The small molecule below binds the protein below.
Small molecule (SMILES): CC(=O)N[C@@H]1[C@@H](O)[C@H](O)[C@@H](CO)O[C@H]1O

Sequence of chain 1.A:
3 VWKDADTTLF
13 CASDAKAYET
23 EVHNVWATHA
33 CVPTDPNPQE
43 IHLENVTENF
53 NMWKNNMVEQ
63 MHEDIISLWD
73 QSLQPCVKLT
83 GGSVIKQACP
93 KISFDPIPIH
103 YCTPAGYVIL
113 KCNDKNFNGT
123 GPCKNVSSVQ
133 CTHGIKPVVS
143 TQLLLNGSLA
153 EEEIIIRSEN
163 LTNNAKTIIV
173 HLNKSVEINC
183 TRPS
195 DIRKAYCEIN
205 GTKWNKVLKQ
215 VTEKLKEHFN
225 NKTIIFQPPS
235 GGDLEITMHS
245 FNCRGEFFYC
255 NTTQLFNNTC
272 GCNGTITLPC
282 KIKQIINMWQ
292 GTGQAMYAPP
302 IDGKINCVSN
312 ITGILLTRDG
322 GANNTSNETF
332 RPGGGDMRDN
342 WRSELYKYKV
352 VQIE

Binding-site contacts:
Ligand atom O6 contacts residue ASN115 of chain 1.A at 3.6 Å (h-bond).
Ligand atom O7 contacts residue HIS44 of chain 1.A at 3.4 Å (h-bond).
Ligand atom O3 contacts residue ASN115 of chain 1.A at 4.5 Å.
Ligand atom O5 contacts residue ASN115 of chain 1.A at 3.4 Å.
Ligand atom C6 contacts residue ASN115 of chain 1.A at 3.7 Å.
Ligand atom C5 contacts residue ASN127 of chain 1.A at 3.6 Å.
Ligand atom O5 contacts residue ASN127 of chain 1.A at 2.3 Å (h-bond).
Ligand atom C1 contacts residue ASN115 of chain 1.A at 3.9 Å.
Ligand atom N2 contacts residue ASN127 of chain 1.A at 3.5 Å (h-bond).
Ligand atom C4 contacts residue ASN127 of chain 1.A at 4.1 Å.
Ligand atom C2 contacts residue ASN127 of chain 1.A at 2.4 Å.
Ligand atom O3 contacts residue ASN127 of chain 1.A at 3.4 Å (h-bond).
Ligand atom C3 contacts residue ASN127 of chain 1.A at 3.4 Å.
Ligand atom O7 contacts residue ASN127 of chain 1.A at 3.3 Å (h-bond).
Ligand atom C1 contacts residue ASN127 of chain 1.A at 1.4 Å.
Ligand atom C7 contacts residue HIS44 of chain 1.A at 4.2 Å.
Ligand atom C7 contacts residue ASN127 of chain 1.A at 3.8 Å.
Ligand atom O6 contacts residue LYS117 of chain 1.A at 3.7 Å.